Binding-site contacts:
Ligand atom C4 contacts residue LEU185 of chain 1.A at 4.4 Å (hydrophobic).
Ligand atom C4 contacts residue JQZ1 of chain 1.B at 4.0 Å.
Ligand atom O contacts residue ILE187 of chain 1.A at 3.9 Å.
Ligand atom C4 contacts residue PHE437 of chain 1.A at 3.6 Å (hydrophobic).
Ligand atom C3 contacts residue LEU185 of chain 1.A at 4.3 Å (hydrophobic).
Ligand atom C contacts residue LEU185 of chain 1.A at 3.9 Å (hydrophobic).
Ligand atom C1 contacts residue LEU185 of chain 1.A at 3.8 Å (hydrophobic).
Ligand atom O1 contacts residue PRO188 of chain 1.A at 4.3 Å.
Ligand atom C4 contacts residue ILE187 of chain 1.A at 3.7 Å (hydrophobic).
Ligand atom O contacts residue HIS451 of chain 1.A at 3.4 Å.
Ligand atom C7 contacts residue HIS451 of chain 1.A at 4.4 Å.
Ligand atom C3 contacts residue JQZ1 of chain 1.B at 3.6 Å.
Ligand atom C2 contacts residue ARG173 of chain 1.A at 3.5 Å.
Ligand atom C3 contacts residue PHE437 of chain 1.A at 3.6 Å (hydrophobic).
Ligand atom C5 contacts residue GLY439 of chain 1.A at 4.1 Å.
Ligand atom O1 contacts residue PRO438 of chain 1.A at 4.0 Å.
Ligand atom C5 contacts residue LEU185 of chain 1.A at 4.3 Å (hydrophobic).
Ligand atom C6 contacts residue PRO438 of chain 1.A at 4.0 Å (hydrophobic).
Ligand atom C2 contacts residue LEU185 of chain 1.A at 4.1 Å (hydrophobic).
Ligand atom C1 contacts residue ARG173 of chain 1.A at 3.5 Å.
Ligand atom C5 contacts residue ILE187 of chain 1.A at 3.8 Å (hydrophobic).
Ligand atom C8 contacts residue HIS451 of chain 1.A at 3.4 Å.
Ligand atom C7 contacts residue PRO438 of chain 1.A at 3.7 Å (hydrophobic).
Ligand atom C3 contacts residue GLY439 of chain 1.A at 3.5 Å.
Ligand atom C6 contacts residue ILE187 of chain 1.A at 3.4 Å (hydrophobic).
Ligand atom C4 contacts residue TYR394 of chain 1.A at 4.4 Å (hydrophobic).
Ligand atom O1 contacts residue HIS451 of chain 1.A at 3.2 Å.
Ligand atom C4 contacts residue GLY439 of chain 1.A at 3.7 Å.
Ligand atom C5 contacts residue PRO438 of chain 1.A at 4.4 Å (hydrophobic).
Ligand atom O1 contacts residue ILE187 of chain 1.A at 3.8 Å.
Ligand atom C2 contacts residue GLY439 of chain 1.A at 3.9 Å.
Ligand atom C2 contacts residue JQZ1 of chain 1.B at 4.3 Å.
Ligand atom C1 contacts residue GLY439 of chain 1.A at 4.4 Å.
Ligand atom C8 contacts residue PRO438 of chain 1.A at 4.0 Å (hydrophobic).
Ligand atom C7 contacts residue ILE187 of chain 1.A at 3.6 Å (hydrophobic).
Ligand atom C8 contacts residue ILE187 of chain 1.A at 3.5 Å (hydrophobic).

This protein binds this small molecule.
Small molecule (SMILES): O=C(O)C#Cc1ccccc1

Sequence of chain 1.A:
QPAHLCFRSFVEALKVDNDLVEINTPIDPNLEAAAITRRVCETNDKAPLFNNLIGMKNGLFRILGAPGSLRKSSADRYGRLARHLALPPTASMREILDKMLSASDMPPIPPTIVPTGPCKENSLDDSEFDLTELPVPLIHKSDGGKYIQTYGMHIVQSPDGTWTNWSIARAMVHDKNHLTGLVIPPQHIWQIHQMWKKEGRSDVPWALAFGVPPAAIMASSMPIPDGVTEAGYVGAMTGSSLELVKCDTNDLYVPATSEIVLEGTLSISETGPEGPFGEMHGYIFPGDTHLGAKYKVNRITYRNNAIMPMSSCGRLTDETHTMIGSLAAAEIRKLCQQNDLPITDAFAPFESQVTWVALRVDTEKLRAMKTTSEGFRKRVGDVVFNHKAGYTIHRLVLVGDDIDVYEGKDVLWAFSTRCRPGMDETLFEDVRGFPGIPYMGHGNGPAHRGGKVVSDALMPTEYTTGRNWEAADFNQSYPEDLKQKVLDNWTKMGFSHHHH